Sequence of chain 2.A:
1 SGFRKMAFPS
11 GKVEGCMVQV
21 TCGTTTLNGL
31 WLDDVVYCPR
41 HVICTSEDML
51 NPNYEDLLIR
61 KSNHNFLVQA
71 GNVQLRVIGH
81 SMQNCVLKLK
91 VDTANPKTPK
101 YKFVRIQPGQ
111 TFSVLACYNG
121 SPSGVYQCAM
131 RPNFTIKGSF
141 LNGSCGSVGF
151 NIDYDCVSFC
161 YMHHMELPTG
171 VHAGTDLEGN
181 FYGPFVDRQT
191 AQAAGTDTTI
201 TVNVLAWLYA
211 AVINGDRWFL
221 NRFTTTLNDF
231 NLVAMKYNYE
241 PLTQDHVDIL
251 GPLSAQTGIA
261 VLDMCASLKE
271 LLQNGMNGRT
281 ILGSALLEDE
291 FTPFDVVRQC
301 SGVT

A small-molecule ligand and the protein it binds are described below.
Small molecule (SMILES): O=C(Nc1cnccc1CO)[C@@H]1COc2ccc(Cl)cc21

Binding-site contacts:
Ligand atom C12 contacts residue MET165 of chain 2.A at 3.9 Å (hydrophobic).
Ligand atom O1 contacts residue GLU166 of chain 2.A at 3.1 Å (salt-bridge).
Ligand atom O1 contacts residue MET165 of chain 2.A at 3.5 Å.
Ligand atom C3 contacts residue LEU141 of chain 2.A at 3.7 Å (hydrophobic).
Ligand atom C4 contacts residue CYS145 of chain 2.A at 3.8 Å (hydrophobic).
Ligand atom N1 contacts residue CYS145 of chain 2.A at 3.8 Å.
Ligand atom C3 contacts residue PHE140 of chain 2.A at 3.2 Å (hydrophobic).
Ligand atom C contacts residue ASN142 of chain 2.A at 3.9 Å.
Ligand atom CL contacts residue HIS164 of chain 2.A at 3.7 Å.
Ligand atom CL contacts residue ASP187 of chain 2.A at 3.2 Å.
Ligand atom C12 contacts residue MET49 of chain 2.A at 3.5 Å (hydrophobic).
Ligand atom C12 contacts residue HIS164 of chain 2.A at 3.9 Å.
Ligand atom C4 contacts residue HIS163 of chain 2.A at 3.3 Å.
Ligand atom C contacts residue GLU166 of chain 2.A at 3.4 Å.
Ligand atom C3 contacts residue HIS163 of chain 2.A at 3.9 Å.
Ligand atom N contacts residue PHE140 of chain 2.A at 3.8 Å.
Ligand atom CL contacts residue HIS41 of chain 2.A at 3.3 Å.
Ligand atom C10 contacts residue ARG188 of chain 2.A at 3.9 Å.
Ligand atom C3 contacts residue GLU166 of chain 2.A at 3.6 Å.
Ligand atom C13 contacts residue MET49 of chain 2.A at 3.9 Å (hydrophobic).
Ligand atom C4 contacts residue MET165 of chain 2.A at 3.9 Å (hydrophobic).
Ligand atom C2 contacts residue LEU141 of chain 2.A at 3.5 Å (hydrophobic).
Ligand atom C11 contacts residue MET49 of chain 2.A at 3.4 Å (hydrophobic).
Ligand atom C2 contacts residue ASN142 of chain 2.A at 3.6 Å.
Ligand atom C2 contacts residue GLU166 of chain 2.A at 3.4 Å.
Ligand atom C10 contacts residue MET49 of chain 2.A at 3.7 Å (hydrophobic).
Ligand atom C2 contacts residue PHE140 of chain 2.A at 3.7 Å (hydrophobic).
Ligand atom O contacts residue ASN142 of chain 2.A at 3.9 Å.
Ligand atom C11 contacts residue MET165 of chain 2.A at 3.5 Å (hydrophobic).
Ligand atom N contacts residue GLU166 of chain 2.A at 3.7 Å.
Ligand atom C1 contacts residue GLU166 of chain 2.A at 3.6 Å.
Ligand atom O2 contacts residue GLN189 of chain 2.A at 3.7 Å.
Ligand atom C13 contacts residue HIS41 of chain 2.A at 3.8 Å.
Ligand atom C11 contacts residue ARG188 of chain 2.A at 3.7 Å.
Ligand atom C10 contacts residue GLN189 of chain 2.A at 3.8 Å.
Ligand atom N contacts residue SER144 of chain 2.A at 3.8 Å.
Ligand atom C4 contacts residue GLU166 of chain 2.A at 3.6 Å.
Ligand atom O contacts residue GLU166 of chain 2.A at 2.9 Å (salt-bridge).
Ligand atom C13 contacts residue HIS164 of chain 2.A at 3.3 Å.
Ligand atom N contacts residue HIS163 of chain 2.A at 2.8 Å (h-bond).

Sequence of chain 1.A:
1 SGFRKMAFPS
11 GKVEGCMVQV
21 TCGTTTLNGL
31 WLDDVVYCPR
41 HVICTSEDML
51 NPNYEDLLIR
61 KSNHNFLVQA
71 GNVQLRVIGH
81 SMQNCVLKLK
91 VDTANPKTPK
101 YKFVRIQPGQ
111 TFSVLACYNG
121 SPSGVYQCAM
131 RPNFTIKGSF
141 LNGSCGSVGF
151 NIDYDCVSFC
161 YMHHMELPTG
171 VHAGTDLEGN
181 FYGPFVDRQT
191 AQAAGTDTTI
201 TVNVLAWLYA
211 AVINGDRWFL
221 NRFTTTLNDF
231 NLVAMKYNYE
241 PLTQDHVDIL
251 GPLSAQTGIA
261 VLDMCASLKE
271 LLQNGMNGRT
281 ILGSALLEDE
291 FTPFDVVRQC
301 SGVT